A small-molecule ligand and the protein it binds are described below.
Small molecule (SMILES): CC(=O)N[C@@H]1[C@@H](O)[C@H](O)[C@@H](CO)O[C@H]1O

Binding-site contacts:
Ligand atom C1 contacts residue ASN358 of chain 50.F at 1.4 Å.
Ligand atom C3 contacts residue ASN358 of chain 50.F at 3.8 Å.
Ligand atom O7 contacts residue SER345 of chain 50.F at 4.2 Å.
Ligand atom C7 contacts residue ASN358 of chain 50.F at 3.4 Å.
Ligand atom O7 contacts residue SER343 of chain 50.F at 4.3 Å.
Ligand atom C2 contacts residue ASN358 of chain 50.F at 2.5 Å.
Ligand atom C4 contacts residue ASN358 of chain 50.F at 4.2 Å.
Ligand atom N2 contacts residue ASN358 of chain 50.F at 2.9 Å (h-bond).
Ligand atom O5 contacts residue ASN358 of chain 50.F at 2.4 Å (h-bond).
Ligand atom O7 contacts residue ASN358 of chain 50.F at 3.3 Å (h-bond).
Ligand atom C5 contacts residue ASN358 of chain 50.F at 3.6 Å.

Sequence of chain 50.F:
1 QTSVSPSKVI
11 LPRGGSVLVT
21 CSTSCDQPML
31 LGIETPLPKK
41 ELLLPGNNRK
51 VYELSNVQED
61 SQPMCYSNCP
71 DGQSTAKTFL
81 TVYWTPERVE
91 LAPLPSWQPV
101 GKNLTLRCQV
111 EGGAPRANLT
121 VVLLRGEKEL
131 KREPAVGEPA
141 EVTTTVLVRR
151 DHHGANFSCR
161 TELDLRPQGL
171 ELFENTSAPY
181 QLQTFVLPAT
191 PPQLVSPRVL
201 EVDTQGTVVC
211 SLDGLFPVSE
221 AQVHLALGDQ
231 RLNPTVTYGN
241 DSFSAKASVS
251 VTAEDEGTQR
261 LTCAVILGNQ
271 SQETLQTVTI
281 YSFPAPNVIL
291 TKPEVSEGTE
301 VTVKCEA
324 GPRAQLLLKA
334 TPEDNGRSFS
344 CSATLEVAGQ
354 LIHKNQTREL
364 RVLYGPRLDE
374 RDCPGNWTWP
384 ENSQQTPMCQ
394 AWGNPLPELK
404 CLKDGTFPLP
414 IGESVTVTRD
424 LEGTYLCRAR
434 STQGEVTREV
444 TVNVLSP